Sequence of chain 1.B:
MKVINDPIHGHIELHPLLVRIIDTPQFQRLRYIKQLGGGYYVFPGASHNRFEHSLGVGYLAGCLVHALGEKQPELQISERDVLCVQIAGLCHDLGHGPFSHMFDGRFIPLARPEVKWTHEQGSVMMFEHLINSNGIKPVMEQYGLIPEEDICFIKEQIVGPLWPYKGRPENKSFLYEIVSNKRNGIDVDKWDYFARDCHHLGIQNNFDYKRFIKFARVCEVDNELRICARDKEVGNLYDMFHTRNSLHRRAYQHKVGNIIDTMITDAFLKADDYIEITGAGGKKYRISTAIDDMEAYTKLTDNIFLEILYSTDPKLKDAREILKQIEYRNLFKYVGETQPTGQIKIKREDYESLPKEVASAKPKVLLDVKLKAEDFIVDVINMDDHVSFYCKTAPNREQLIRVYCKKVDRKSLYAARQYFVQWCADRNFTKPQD

A protein and the small-molecule ligand that binds it are described below.
Small molecule (SMILES): Cc1cn([C@H]2C[C@H](O)[C@@H](CO[P](=O)(O)O[C@H]3C[C@H](n4cnc5c(=O)nc(N)[nH]c54)O[C@@H]3COP(=O)=O)O2)c(=O)[nH]c1=O

Binding-site contacts:
Ligand atom C1' contacts residue VAL156 of chain 1.C at 3.5 Å (hydrophobic).
Ligand atom OP1 contacts residue ARG451 of chain 1.C at 3.3 Å.
Ligand atom O4' contacts residue ASN119 of chain 1.B at 3.2 Å.
Ligand atom OP1 contacts residue HIS376 of chain 1.C at 3.0 Å (h-bond).
Ligand atom O5' contacts residue HIS376 of chain 1.C at 3.5 Å (h-bond).
Ligand atom O6 contacts residue ILE136 of chain 1.B at 3.2 Å.
Ligand atom O3' contacts residue VAL117 of chain 1.B at 3.2 Å (h-bond).
Ligand atom C4' contacts residue ASN119 of chain 1.B at 3.6 Å.
Ligand atom N2 contacts residue ASP137 of chain 1.B at 3.3 Å (salt-bridge).
Ligand atom C4 contacts residue ARG372 of chain 1.C at 3.5 Å.
Ligand atom O4' contacts residue VAL156 of chain 1.C at 3.5 Å.
Ligand atom C2' contacts residue ILE118 of chain 1.B at 3.5 Å (hydrophobic).
Ligand atom N2 contacts residue LYS116 of chain 1.B at 3.5 Å.
Ligand atom C4' contacts residue VAL117 of chain 1.B at 3.4 Å (hydrophobic).
Ligand atom N2 contacts residue ARG451 of chain 1.C at 3.2 Å.
Ligand atom C2' contacts residue LYS116 of chain 1.B at 3.6 Å.
Ligand atom O3' contacts residue VAL156 of chain 1.C at 3.4 Å (h-bond).
Ligand atom O2 contacts residue ASN119 of chain 1.B at 3.0 Å (h-bond).
Ligand atom N9 contacts residue ILE118 of chain 1.B at 3.5 Å.
Ligand atom C1' contacts residue ASN119 of chain 1.B at 3.5 Å.
Ligand atom O2 contacts residue ARG372 of chain 1.C at 3.5 Å (salt-bridge).
Ligand atom O6 contacts residue ASP137 of chain 1.B at 3.4 Å (salt-bridge).
Ligand atom OP1 contacts residue LYS116 of chain 1.B at 3.4 Å (salt-bridge).
Ligand atom N7 contacts residue TYR155 of chain 1.C at 3.3 Å (h-bond).
Ligand atom C5' contacts residue VAL117 of chain 1.B at 3.4 Å (hydrophobic).
Ligand atom N7 contacts residue ARG145 of chain 1.B at 3.5 Å (salt-bridge).
Ligand atom C1' contacts residue PHE157 of chain 1.C at 3.5 Å (hydrophobic).
Ligand atom C5' contacts residue VAL378 of chain 1.C at 3.6 Å (hydrophobic).
Ligand atom N1 contacts residue ASP137 of chain 1.B at 2.8 Å (salt-bridge).
Ligand atom C8 contacts residue ILE118 of chain 1.B at 3.6 Å (hydrophobic).
Ligand atom OP2 contacts residue VAL117 of chain 1.B at 3.3 Å.
Ligand atom C2' contacts residue PHE157 of chain 1.C at 3.4 Å (hydrophobic).
Ligand atom C8 contacts residue TYR155 of chain 1.C at 3.2 Å (hydrophobic).
Ligand atom O3' contacts residue ASN119 of chain 1.B at 2.9 Å (h-bond).
Ligand atom O4 contacts residue ARG372 of chain 1.C at 3.2 Å.
Ligand atom OP2 contacts residue VAL378 of chain 1.C at 3.4 Å.
Ligand atom C8 contacts residue VAL156 of chain 1.C at 3.2 Å (hydrophobic).
Ligand atom N3 contacts residue ARG372 of chain 1.C at 3.2 Å (salt-bridge).
Ligand atom C6 contacts residue ASP137 of chain 1.B at 3.6 Å.
Ligand atom O6 contacts residue GLN142 of chain 1.B at 3.1 Å (h-bond).

Sequence of chain 1.C:
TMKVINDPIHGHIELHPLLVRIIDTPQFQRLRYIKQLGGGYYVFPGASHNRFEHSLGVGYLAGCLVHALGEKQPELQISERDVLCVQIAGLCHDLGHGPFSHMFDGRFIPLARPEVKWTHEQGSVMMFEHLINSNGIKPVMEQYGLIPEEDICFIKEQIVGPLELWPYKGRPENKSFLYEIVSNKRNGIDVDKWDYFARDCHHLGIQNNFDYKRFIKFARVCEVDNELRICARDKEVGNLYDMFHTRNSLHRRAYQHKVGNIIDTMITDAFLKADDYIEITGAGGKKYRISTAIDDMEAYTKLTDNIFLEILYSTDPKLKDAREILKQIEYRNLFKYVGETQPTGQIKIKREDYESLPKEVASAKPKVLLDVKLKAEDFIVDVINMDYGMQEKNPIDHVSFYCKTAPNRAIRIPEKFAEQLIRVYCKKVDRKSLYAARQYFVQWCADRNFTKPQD